Sequence of chain 1.L:
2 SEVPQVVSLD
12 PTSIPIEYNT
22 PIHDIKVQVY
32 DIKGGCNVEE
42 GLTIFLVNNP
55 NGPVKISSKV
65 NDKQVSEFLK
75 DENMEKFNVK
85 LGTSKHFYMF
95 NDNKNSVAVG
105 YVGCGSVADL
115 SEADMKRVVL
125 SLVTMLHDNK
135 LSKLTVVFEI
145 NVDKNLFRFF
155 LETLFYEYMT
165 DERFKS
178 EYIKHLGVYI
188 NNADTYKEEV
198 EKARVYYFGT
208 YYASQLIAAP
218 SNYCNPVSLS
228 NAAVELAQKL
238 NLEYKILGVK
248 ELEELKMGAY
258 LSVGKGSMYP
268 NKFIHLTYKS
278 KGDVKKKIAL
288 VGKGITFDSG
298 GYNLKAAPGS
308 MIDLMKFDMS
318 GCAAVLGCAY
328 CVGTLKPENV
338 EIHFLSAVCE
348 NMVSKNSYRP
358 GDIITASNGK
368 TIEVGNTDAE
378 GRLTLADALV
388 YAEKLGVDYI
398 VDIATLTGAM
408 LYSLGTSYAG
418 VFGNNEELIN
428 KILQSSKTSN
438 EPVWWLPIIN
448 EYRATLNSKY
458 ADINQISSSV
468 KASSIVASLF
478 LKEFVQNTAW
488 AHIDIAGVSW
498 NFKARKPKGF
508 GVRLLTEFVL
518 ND

This protein binds this small molecule.
Small molecule (SMILES): CC(C)C[C@@H](C(=O)N[C@H](C(=O)O)c1ccccc1)[C@H](O)C(=O)NO

Binding-site contacts:
Ligand atom N1 contacts residue LYS290 of chain 1.L at 3.6 Å (salt-bridge).
Ligand atom C1 contacts residue ARG379 of chain 1.L at 3.9 Å.
Ligand atom N1 contacts residue ASP375 of chain 1.L at 3.3 Å (salt-bridge).
Ligand atom C7 contacts residue ZN1 of chain 1.ZB at 3.7 Å.
Ligand atom N1 contacts residue ASP295 of chain 1.L at 3.5 Å (salt-bridge).
Ligand atom O1 contacts residue LYS302 of chain 1.L at 2.9 Å (salt-bridge).
Ligand atom O2 contacts residue GLU377 of chain 1.L at 2.4 Å (salt-bridge).
Ligand atom O2 contacts residue ASP375 of chain 1.L at 2.9 Å (salt-bridge).
Ligand atom O3 contacts residue GLY405 of chain 1.L at 4.0 Å.
Ligand atom O2 contacts residue ZN1 of chain 1.YB at 1.9 Å.
Ligand atom C4 contacts residue CO31 of chain 1.BC at 3.5 Å.
Ligand atom O4 contacts residue ALA406 of chain 1.L at 4.0 Å.
Ligand atom N1 contacts residue LEU403 of chain 1.L at 3.3 Å (h-bond).
Ligand atom C7 contacts residue ASP375 of chain 1.L at 3.2 Å.
Ligand atom O4 contacts residue GLY405 of chain 1.L at 2.3 Å (h-bond).
Ligand atom O1 contacts residue ZN1 of chain 1.ZB at 4.0 Å.
Ligand atom C8 contacts residue GLY405 of chain 1.L at 3.5 Å.
Ligand atom O2 contacts residue ASP315 of chain 1.L at 3.8 Å.
Ligand atom O1 contacts residue ASP375 of chain 1.L at 2.7 Å (salt-bridge).
Ligand atom N1 contacts residue ZN1 of chain 1.ZB at 2.8 Å.
Ligand atom O1 contacts residue ASP295 of chain 1.L at 3.0 Å (salt-bridge).
Ligand atom C7 contacts residue ASP295 of chain 1.L at 3.5 Å.
Ligand atom O3 contacts residue LYS302 of chain 1.L at 3.5 Å (salt-bridge).
Ligand atom O2 contacts residue ZN1 of chain 1.ZB at 1.9 Å.
Ligand atom C6 contacts residue LEU403 of chain 1.L at 3.7 Å (hydrophobic).
Ligand atom O2 contacts residue ASP295 of chain 1.L at 2.7 Å (salt-bridge).
Ligand atom C7 contacts residue LEU403 of chain 1.L at 4.0 Å (hydrophobic).
Ligand atom O2 contacts residue LYS290 of chain 1.L at 3.2 Å (salt-bridge).
Ligand atom C4 contacts residue LEU403 of chain 1.L at 3.8 Å (hydrophobic).
Ligand atom O5 contacts residue SER470 of chain 1.L at 3.9 Å.
Ligand atom C4 contacts residue ASP375 of chain 1.L at 3.9 Å.
Ligand atom O4 contacts residue THR404 of chain 1.L at 3.4 Å.
Ligand atom N1 contacts residue GLU377 of chain 1.L at 3.8 Å.
Ligand atom O1 contacts residue ZN1 of chain 1.YB at 2.3 Å.
Ligand atom N1 contacts residue ZN1 of chain 1.YB at 2.8 Å.
Ligand atom C7 contacts residue LYS302 of chain 1.L at 3.8 Å.
Ligand atom N1 contacts residue CO31 of chain 1.BC at 3.0 Å (h-bond).
Ligand atom C7 contacts residue ZN1 of chain 1.YB at 2.9 Å.
Ligand atom O2 contacts residue CO31 of chain 1.BC at 2.8 Å (h-bond).
Ligand atom C14 contacts residue GLY306 of chain 1.L at 3.8 Å.